This small molecule binds to this protein.
Small molecule (SMILES): CC(=O)N[C@@H]1[C@@H](O)[C@H](O)[C@@H](CO)O[C@H]1O

Binding-site contacts:
Ligand atom C5 contacts residue ASN118 of chain 45.C at 3.7 Å.
Ligand atom C6 contacts residue THR89 of chain 45.C at 4.4 Å.
Ligand atom C2 contacts residue ASN118 of chain 45.C at 2.5 Å.
Ligand atom C8 contacts residue SER66 of chain 45.C at 4.0 Å.
Ligand atom C7 contacts residue TYR90 of chain 45.C at 4.5 Å (hydrophobic).
Ligand atom C7 contacts residue ASN118 of chain 45.C at 3.5 Å.
Ligand atom C4 contacts residue THR120 of chain 45.C at 4.4 Å.
Ligand atom C8 contacts residue TYR90 of chain 45.C at 3.5 Å (hydrophobic).
Ligand atom C7 contacts residue SER66 of chain 45.C at 3.5 Å.
Ligand atom O5 contacts residue THR89 of chain 45.C at 4.2 Å.
Ligand atom C6 contacts residue THR120 of chain 45.C at 3.4 Å.
Ligand atom N2 contacts residue ASN118 of chain 45.C at 2.9 Å (h-bond).
Ligand atom C4 contacts residue ASN118 of chain 45.C at 4.2 Å.
Ligand atom C2 contacts residue SER66 of chain 45.C at 4.5 Å.
Ligand atom C8 contacts residue ASN118 of chain 45.C at 4.2 Å.
Ligand atom N2 contacts residue TYR90 of chain 45.C at 4.3 Å.
Ligand atom O5 contacts residue ASN118 of chain 45.C at 2.4 Å (h-bond).
Ligand atom C3 contacts residue ASN118 of chain 45.C at 3.8 Å.
Ligand atom C8 contacts residue ASP67 of chain 45.C at 3.9 Å.
Ligand atom N2 contacts residue SER66 of chain 45.C at 4.3 Å.
Ligand atom C1 contacts residue ASN118 of chain 45.C at 1.5 Å.
Ligand atom O6 contacts residue THR89 of chain 45.C at 4.0 Å.
Ligand atom O5 contacts residue THR120 of chain 45.C at 3.2 Å (h-bond).
Ligand atom O7 contacts residue ASN118 of chain 45.C at 4.0 Å.
Ligand atom C1 contacts residue THR89 of chain 45.C at 4.1 Å.
Ligand atom C5 contacts residue THR120 of chain 45.C at 3.8 Å.
Ligand atom C1 contacts residue THR120 of chain 45.C at 4.3 Å.
Ligand atom O7 contacts residue SER66 of chain 45.C at 3.0 Å (h-bond).
Ligand atom C5 contacts residue THR89 of chain 45.C at 4.4 Å.

Sequence of chain 45.C:
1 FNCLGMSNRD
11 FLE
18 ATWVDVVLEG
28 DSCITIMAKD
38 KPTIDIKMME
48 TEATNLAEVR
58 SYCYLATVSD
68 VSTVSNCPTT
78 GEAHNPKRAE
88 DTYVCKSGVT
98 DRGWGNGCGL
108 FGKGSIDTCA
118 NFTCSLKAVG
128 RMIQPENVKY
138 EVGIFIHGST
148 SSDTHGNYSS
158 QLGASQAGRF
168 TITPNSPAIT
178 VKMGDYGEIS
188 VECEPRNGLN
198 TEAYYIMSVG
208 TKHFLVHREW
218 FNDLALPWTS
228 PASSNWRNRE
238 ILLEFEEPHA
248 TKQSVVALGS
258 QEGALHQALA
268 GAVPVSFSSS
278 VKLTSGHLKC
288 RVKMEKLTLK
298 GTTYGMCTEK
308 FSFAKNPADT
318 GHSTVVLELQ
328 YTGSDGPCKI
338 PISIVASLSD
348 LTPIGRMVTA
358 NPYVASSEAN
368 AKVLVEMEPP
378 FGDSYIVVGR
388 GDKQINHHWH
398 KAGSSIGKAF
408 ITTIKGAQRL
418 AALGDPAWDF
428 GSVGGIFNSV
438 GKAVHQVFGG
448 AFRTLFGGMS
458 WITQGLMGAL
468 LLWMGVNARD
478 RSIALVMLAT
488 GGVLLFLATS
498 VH